A small-molecule ligand and the protein it binds are described below.
Small molecule (SMILES): N[C@@H]1N[C@@H]2NC[C@H](CNC3CCC(C(=O)N[C@@H](CCC(=O)O)C(=O)O)CC3)N(COP(=O)(O)O)[C@@H]2[C@@H](O)N1

Binding-site contacts:
Ligand atom N8 contacts residue TYR83 of chain 1.A at 3.8 Å.
Ligand atom N3 contacts residue PRO135 of chain 1.A at 4.0 Å.
Ligand atom C13 contacts residue TRP109 of chain 1.A at 3.6 Å (hydrophobic).
Ligand atom C14 contacts residue LYS150 of chain 1.A at 3.6 Å.
Ligand atom CP1 contacts residue TYR153 of chain 1.A at 3.6 Å (hydrophobic).
Ligand atom NA2 contacts residue LEU56 of chain 1.A at 3.5 Å (h-bond).
Ligand atom C15 contacts residue TRP109 of chain 1.A at 3.2 Å (hydrophobic).
Ligand atom N3 contacts residue MET58 of chain 1.A at 3.8 Å.
Ligand atom CP1 contacts residue TYR152 of chain 1.A at 3.7 Å (hydrophobic).
Ligand atom CP1 contacts residue PO41 of chain 1.G at 2.9 Å.
Ligand atom C12 contacts residue TRP109 of chain 1.A at 3.4 Å (hydrophobic).
Ligand atom NA2 contacts residue PHE55 of chain 1.A at 3.5 Å.
Ligand atom C8A contacts residue TYR153 of chain 1.A at 4.0 Å (hydrophobic).
Ligand atom C4 contacts residue PRO135 of chain 1.A at 4.0 Å (hydrophobic).
Ligand atom OE2 contacts residue LYS150 of chain 1.A at 4.0 Å.
Ligand atom N10 contacts residue TYR152 of chain 1.A at 3.9 Å.
Ligand atom C4A contacts residue PRO135 of chain 1.A at 4.0 Å (hydrophobic).
Ligand atom C7 contacts residue MET90 of chain 1.A at 3.4 Å (hydrophobic).
Ligand atom C4 contacts residue GLU61 of chain 1.A at 4.1 Å.
Ligand atom O3 contacts residue TYR152 of chain 1.A at 3.1 Å.
Ligand atom N8 contacts residue MET90 of chain 1.A at 3.9 Å.
Ligand atom O3 contacts residue PO41 of chain 1.G at 2.7 Å (h-bond).
Ligand atom CG contacts residue LYS150 of chain 1.A at 3.7 Å.
Ligand atom C16 contacts residue LYS150 of chain 1.A at 3.2 Å.
Ligand atom N1 contacts residue MET58 of chain 1.A at 4.0 Å.
Ligand atom C13 contacts residue TYR83 of chain 1.A at 3.4 Å (hydrophobic).
Ligand atom C7 contacts residue TYR83 of chain 1.A at 3.2 Å (hydrophobic).
Ligand atom C4 contacts residue ARG148 of chain 1.A at 3.8 Å.
Ligand atom O4 contacts residue PRO135 of chain 1.A at 3.4 Å.
Ligand atom C6 contacts residue TYR152 of chain 1.A at 3.7 Å (hydrophobic).
Ligand atom C16 contacts residue TRP109 of chain 1.A at 3.3 Å (hydrophobic).
Ligand atom O4 contacts residue GLU61 of chain 1.A at 3.5 Å (salt-bridge).
Ligand atom C15 contacts residue LYS150 of chain 1.A at 3.2 Å.
Ligand atom C14 contacts residue TYR152 of chain 1.A at 3.7 Å (hydrophobic).
Ligand atom C13 contacts residue TYR152 of chain 1.A at 4.1 Å (hydrophobic).
Ligand atom N contacts residue LYS150 of chain 1.A at 3.4 Å (salt-bridge).
Ligand atom O4 contacts residue ARG148 of chain 1.A at 3.3 Å (salt-bridge).
Ligand atom N3 contacts residue GLU61 of chain 1.A at 3.4 Å (salt-bridge).
Ligand atom C11 contacts residue TRP109 of chain 1.A at 3.1 Å (hydrophobic).
Ligand atom C4A contacts residue TYR153 of chain 1.A at 3.5 Å (hydrophobic).

Sequence of chain 1.A:
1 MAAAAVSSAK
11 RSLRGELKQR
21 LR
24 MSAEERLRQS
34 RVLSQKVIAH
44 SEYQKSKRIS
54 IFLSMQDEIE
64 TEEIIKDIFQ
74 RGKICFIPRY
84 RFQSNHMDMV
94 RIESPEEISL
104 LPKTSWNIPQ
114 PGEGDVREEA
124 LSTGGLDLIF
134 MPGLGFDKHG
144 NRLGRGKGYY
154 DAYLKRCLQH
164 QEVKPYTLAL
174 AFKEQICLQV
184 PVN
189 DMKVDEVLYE